Sequence of chain 2.A:
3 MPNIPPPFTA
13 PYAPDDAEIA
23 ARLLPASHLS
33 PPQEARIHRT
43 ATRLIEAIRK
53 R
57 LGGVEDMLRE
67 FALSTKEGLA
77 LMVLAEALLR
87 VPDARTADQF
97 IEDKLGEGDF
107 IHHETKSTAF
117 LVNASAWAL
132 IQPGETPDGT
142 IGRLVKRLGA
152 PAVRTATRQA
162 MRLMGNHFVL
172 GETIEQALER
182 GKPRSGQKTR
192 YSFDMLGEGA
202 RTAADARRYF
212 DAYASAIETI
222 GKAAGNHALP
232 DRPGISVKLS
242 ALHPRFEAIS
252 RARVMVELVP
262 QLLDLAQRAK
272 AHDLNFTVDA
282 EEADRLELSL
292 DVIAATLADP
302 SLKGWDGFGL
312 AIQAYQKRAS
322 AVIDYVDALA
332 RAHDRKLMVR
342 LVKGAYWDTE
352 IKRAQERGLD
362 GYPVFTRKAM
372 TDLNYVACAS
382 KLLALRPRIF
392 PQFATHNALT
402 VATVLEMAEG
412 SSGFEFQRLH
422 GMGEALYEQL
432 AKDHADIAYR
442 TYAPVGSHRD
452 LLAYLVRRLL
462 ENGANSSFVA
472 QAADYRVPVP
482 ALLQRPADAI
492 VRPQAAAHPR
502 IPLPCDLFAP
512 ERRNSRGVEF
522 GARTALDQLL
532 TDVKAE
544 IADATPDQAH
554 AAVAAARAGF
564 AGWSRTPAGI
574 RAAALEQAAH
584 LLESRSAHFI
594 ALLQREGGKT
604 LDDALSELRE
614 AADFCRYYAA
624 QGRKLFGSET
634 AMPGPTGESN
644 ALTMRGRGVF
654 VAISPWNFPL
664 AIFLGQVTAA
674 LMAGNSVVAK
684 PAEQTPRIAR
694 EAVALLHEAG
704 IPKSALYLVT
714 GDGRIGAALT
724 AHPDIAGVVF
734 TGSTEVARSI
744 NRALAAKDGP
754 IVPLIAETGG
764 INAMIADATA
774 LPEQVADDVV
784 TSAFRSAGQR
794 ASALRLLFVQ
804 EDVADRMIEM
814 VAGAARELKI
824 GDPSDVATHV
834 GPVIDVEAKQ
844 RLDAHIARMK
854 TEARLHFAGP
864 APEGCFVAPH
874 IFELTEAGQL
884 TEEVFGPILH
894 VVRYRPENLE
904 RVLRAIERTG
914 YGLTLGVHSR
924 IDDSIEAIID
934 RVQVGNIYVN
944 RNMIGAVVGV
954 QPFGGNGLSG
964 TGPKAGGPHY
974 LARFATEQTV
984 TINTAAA

Binding-site contacts:
Ligand atom CG contacts residue LEU821 of chain 2.A at 3.8 Å (hydrophobic).
Ligand atom CB contacts residue LYS822 of chain 2.A at 3.7 Å.
Ligand atom O contacts residue ARG254 of chain 2.A at 4.1 Å.
Ligand atom C contacts residue ARG254 of chain 2.A at 4.3 Å.
Ligand atom CA contacts residue ARG254 of chain 2.A at 3.8 Å.
Ligand atom CB contacts residue ARG254 of chain 2.A at 4.2 Å.
Ligand atom CG contacts residue ARG819 of chain 2.A at 3.9 Å.
Ligand atom C contacts residue LYS822 of chain 2.A at 4.1 Å.
Ligand atom O contacts residue LYS822 of chain 2.A at 3.3 Å.
Ligand atom CG contacts residue LYS822 of chain 2.A at 4.2 Å.
Ligand atom N contacts residue ARG254 of chain 2.A at 4.1 Å.
Ligand atom CD contacts residue ARG254 of chain 2.A at 4.3 Å.
Ligand atom CB contacts residue LEU821 of chain 2.A at 4.5 Å (hydrophobic).
Ligand atom CG contacts residue ARG254 of chain 2.A at 4.4 Å.
Ligand atom CD contacts residue ARG819 of chain 2.A at 4.0 Å.
Ligand atom CD contacts residue GLU820 of chain 2.A at 4.4 Å.
Ligand atom CG contacts residue GLU820 of chain 2.A at 3.8 Å.
Ligand atom CB contacts residue GLU820 of chain 2.A at 4.2 Å.

This protein binds this small molecule.
Small molecule (SMILES): O=C(O)[C@@H]1CCCN1